Binding-site contacts:
Ligand atom C1 contacts residue HIS104 of chain 22.C at 4.3 Å.
Ligand atom O7 contacts residue GLU155 of chain 56.C at 3.8 Å.
Ligand atom O5 contacts residue HIS104 of chain 22.C at 4.0 Å.
Ligand atom C5 contacts residue HIS104 of chain 22.C at 3.1 Å.
Ligand atom C8 contacts residue GLU155 of chain 56.C at 3.6 Å.
Ligand atom C3 contacts residue ASN154 of chain 56.C at 3.8 Å.
Ligand atom C1 contacts residue HIS104 of chain 22.C at 3.6 Å.
Ligand atom C8 contacts residue HIS104 of chain 22.C at 3.9 Å.
Ligand atom C6 contacts residue HIS104 of chain 22.C at 3.3 Å.
Ligand atom C5 contacts residue ASN154 of chain 56.C at 4.3 Å.
Ligand atom C8 contacts residue ASN154 of chain 56.C at 3.6 Å.
Ligand atom N2 contacts residue ASN154 of chain 56.C at 2.8 Å (h-bond).
Ligand atom O6 contacts residue HIS104 of chain 22.C at 4.4 Å.
Ligand atom O5 contacts residue ASN154 of chain 56.C at 2.4 Å (h-bond).
Ligand atom C6 contacts residue ASN154 of chain 56.C at 3.8 Å.
Ligand atom C7 contacts residue ASN154 of chain 56.C at 3.4 Å.
Ligand atom C4 contacts residue ASN154 of chain 56.C at 4.3 Å.
Ligand atom O7 contacts residue ASN154 of chain 56.C at 3.2 Å (h-bond).
Ligand atom C7 contacts residue GLU155 of chain 56.C at 4.2 Å.
Ligand atom C1 contacts residue ASN154 of chain 56.C at 1.4 Å.
Ligand atom C5 contacts residue ASN154 of chain 56.C at 3.7 Å.
Ligand atom O5 contacts residue HIS104 of chain 22.C at 2.9 Å.
Ligand atom C2 contacts residue ASN154 of chain 56.C at 2.4 Å.

The protein below binds the small molecule below.
Small molecule (SMILES): CC(=O)N[C@H]1[C@H](O[C@H]2[C@H](O)[C@@H](NC(C)=O)CO[C@@H]2CO[C@@H]2O[C@@H](C)[C@@H](O)[C@@H](O)[C@@H]2O)O[C@H](CO)[C@@H](O)[C@@H]1O

Sequence of chain 56.C:
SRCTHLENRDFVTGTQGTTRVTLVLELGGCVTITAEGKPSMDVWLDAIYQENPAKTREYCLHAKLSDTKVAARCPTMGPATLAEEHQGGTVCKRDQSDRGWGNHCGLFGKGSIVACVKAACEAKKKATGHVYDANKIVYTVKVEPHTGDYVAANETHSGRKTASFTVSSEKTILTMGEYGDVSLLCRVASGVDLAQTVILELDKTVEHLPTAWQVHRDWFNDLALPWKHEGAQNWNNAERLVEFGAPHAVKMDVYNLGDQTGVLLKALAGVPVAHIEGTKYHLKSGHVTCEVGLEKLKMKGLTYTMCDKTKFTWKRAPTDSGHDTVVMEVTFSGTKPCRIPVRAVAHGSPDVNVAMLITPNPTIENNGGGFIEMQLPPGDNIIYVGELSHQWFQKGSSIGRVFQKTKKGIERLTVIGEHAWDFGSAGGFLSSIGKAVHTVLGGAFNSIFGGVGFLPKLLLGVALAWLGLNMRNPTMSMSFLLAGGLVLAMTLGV

Sequence of chain 22.C:
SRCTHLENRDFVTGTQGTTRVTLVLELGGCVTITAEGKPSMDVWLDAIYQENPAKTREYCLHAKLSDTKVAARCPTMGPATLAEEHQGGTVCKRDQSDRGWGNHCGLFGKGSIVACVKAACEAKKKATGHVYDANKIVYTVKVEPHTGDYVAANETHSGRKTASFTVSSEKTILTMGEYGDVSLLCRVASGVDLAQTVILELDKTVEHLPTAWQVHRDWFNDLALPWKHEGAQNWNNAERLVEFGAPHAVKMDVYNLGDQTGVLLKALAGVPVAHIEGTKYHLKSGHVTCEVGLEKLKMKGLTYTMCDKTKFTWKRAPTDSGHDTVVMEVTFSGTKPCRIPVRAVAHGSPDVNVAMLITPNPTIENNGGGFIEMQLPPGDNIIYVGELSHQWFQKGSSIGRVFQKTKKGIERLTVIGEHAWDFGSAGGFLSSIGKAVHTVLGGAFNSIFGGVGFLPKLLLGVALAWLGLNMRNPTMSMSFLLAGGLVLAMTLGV